Binding-site contacts:
Ligand atom C8 contacts residue GLN251 of chain 1.A at 3.6 Å.
Ligand atom O2 contacts residue LYS255 of chain 1.A at 3.2 Å.
Ligand atom O3 contacts residue ASP49 of chain 1.B at 2.8 Å (salt-bridge).
Ligand atom O3 contacts residue GLN251 of chain 1.A at 3.3 Å (h-bond).
Ligand atom C8 contacts residue PHE249 of chain 1.A at 3.6 Å (hydrophobic).
Ligand atom C2 contacts residue ASN44 of chain 1.A at 3.7 Å.
Ligand atom O6 contacts residue ASP43 of chain 1.A at 2.9 Å (salt-bridge).
Ligand atom C6 contacts residue PHE38 of chain 1.A at 3.8 Å (hydrophobic).
Ligand atom C4 contacts residue ASN44 of chain 1.A at 3.8 Å.
Ligand atom C2 contacts residue GLN251 of chain 1.A at 3.6 Å.
Ligand atom O5 contacts residue ASP43 of chain 1.A at 3.7 Å.
Ligand atom C3 contacts residue GLN251 of chain 1.A at 3.7 Å.
Ligand atom O4 contacts residue ASP50 of chain 1.B at 3.3 Å.
Ligand atom C4 contacts residue GLN251 of chain 1.A at 3.8 Å.
Ligand atom O7 contacts residue LYS255 of chain 1.A at 3.2 Å.
Ligand atom O4 contacts residue GLN251 of chain 1.A at 2.7 Å (h-bond).
Ligand atom O7 contacts residue GLN251 of chain 1.A at 3.0 Å (h-bond).
Ligand atom C4 contacts residue ASP43 of chain 1.A at 3.5 Å.
Ligand atom O7 contacts residue PHE51 of chain 1.B at 2.8 Å (h-bond).
Ligand atom O7 contacts residue ASN253 of chain 1.A at 2.7 Å (h-bond).
Ligand atom O3 contacts residue ASN44 of chain 1.A at 3.3 Å (h-bond).
Ligand atom O4 contacts residue ASN44 of chain 1.A at 3.6 Å (h-bond).
Ligand atom C6 contacts residue ASP43 of chain 1.A at 3.7 Å.
Ligand atom C7 contacts residue ASN253 of chain 1.A at 3.5 Å.
Ligand atom C7 contacts residue LYS255 of chain 1.A at 3.8 Å.
Ligand atom O6 contacts residue GLN32 of chain 1.A at 3.0 Å (h-bond).
Ligand atom N2 contacts residue GLN251 of chain 1.A at 2.8 Å (h-bond).
Ligand atom C5 contacts residue ASN44 of chain 1.A at 3.7 Å.
Ligand atom O7 contacts residue ASP50 of chain 1.B at 3.4 Å.
Ligand atom C8 contacts residue PHE51 of chain 1.B at 3.6 Å (hydrophobic).
Ligand atom O5 contacts residue ASN44 of chain 1.A at 2.9 Å (h-bond).
Ligand atom O4 contacts residue ASP49 of chain 1.B at 3.4 Å (salt-bridge).
Ligand atom C6 contacts residue ASP43 of chain 1.A at 3.1 Å.
Ligand atom O4 contacts residue ASP43 of chain 1.A at 2.7 Å (salt-bridge).
Ligand atom C6 contacts residue GLN32 of chain 1.A at 3.5 Å.
Ligand atom C1 contacts residue ASN44 of chain 1.A at 3.3 Å.
Ligand atom C8 contacts residue ASN253 of chain 1.A at 3.6 Å.
Ligand atom C7 contacts residue GLN251 of chain 1.A at 3.6 Å.
Ligand atom O4 contacts residue ASN44 of chain 1.A at 2.8 Å (h-bond).
Ligand atom O6 contacts residue ASP43 of chain 1.A at 2.4 Å (salt-bridge).

A small-molecule ligand and the protein it binds are described below.
Small molecule (SMILES): CC(=O)N[C@H]1[C@@H](O[C@H]2[C@@H](O)[C@@H](CO)O[C@@H](O[C@H]3[C@@H](O)[C@@H](CO)O[C@H](O[C@@H]4[C@H](O)[C@@H](O)[C@H](O)O[C@@H]4CO)[C@@H]3O)[C@@H]2NC(C)=O)O[C@H](CO)[C@H](O)[C@@H]1O

Sequence of chain 1.A:
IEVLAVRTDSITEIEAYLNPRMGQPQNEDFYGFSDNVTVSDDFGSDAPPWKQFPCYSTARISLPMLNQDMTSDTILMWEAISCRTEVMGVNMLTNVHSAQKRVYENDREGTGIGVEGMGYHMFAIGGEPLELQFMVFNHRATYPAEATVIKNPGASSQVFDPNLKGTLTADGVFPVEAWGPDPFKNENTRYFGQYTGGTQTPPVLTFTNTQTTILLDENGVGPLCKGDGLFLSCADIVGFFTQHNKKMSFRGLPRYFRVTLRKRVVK

Sequence of chain 1.B:
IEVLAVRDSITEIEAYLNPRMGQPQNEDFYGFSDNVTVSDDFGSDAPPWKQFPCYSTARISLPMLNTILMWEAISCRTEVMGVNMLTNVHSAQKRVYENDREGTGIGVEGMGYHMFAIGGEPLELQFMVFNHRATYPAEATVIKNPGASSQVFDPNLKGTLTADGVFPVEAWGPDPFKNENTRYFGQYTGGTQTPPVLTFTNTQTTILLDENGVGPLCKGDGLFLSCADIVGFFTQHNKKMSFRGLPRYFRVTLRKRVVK